Sequence of chain 1.A:
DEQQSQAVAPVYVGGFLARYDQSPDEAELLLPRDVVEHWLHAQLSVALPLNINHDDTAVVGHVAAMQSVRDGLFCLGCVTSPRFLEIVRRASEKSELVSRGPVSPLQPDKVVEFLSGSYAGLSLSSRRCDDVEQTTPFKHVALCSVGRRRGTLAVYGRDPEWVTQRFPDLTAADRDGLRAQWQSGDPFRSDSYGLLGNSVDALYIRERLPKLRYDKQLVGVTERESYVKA

Binding-site contacts:
Ligand atom O2 contacts residue LEU133 of chain 1.A at 3.6 Å (h-bond).
Ligand atom C311 contacts residue VAL163 of chain 1.A at 3.3 Å (hydrophobic).
Ligand atom O contacts residue ARG136 of chain 1.A at 3.2 Å.
Ligand atom C9 contacts residue VAL163 of chain 1.A at 3.1 Å (hydrophobic).
Ligand atom N3 contacts residue SER132 of chain 1.A at 2.6 Å (h-bond).
Ligand atom CE1 contacts residue HIS63 of chain 1.A at 3.5 Å.
Ligand atom O11 contacts residue HIS63 of chain 1.A at 2.8 Å (h-bond).
Ligand atom CB4 contacts residue ARG165 of chain 1.A at 3.6 Å.
Ligand atom C4 contacts residue SER132 of chain 1.A at 1.4 Å.
Ligand atom CA4 contacts residue SER132 of chain 1.A at 2.4 Å.
Ligand atom O2 contacts residue SER135 of chain 1.A at 3.2 Å (h-bond).
Ligand atom CB3 contacts residue HIS63 of chain 1.A at 3.4 Å.
Ligand atom O11 contacts residue SER132 of chain 1.A at 3.0 Å (h-bond).
Ligand atom CG2 contacts residue SER135 of chain 1.A at 3.5 Å.
Ligand atom N1 contacts residue SER135 of chain 1.A at 2.7 Å (h-bond).
Ligand atom N3 contacts residue LEU133 of chain 1.A at 3.1 Å (h-bond).
Ligand atom CB4 contacts residue ARG166 of chain 1.A at 3.5 Å.
Ligand atom C311 contacts residue ASN62 of chain 1.A at 3.5 Å.
Ligand atom O2 contacts residue SER134 of chain 1.A at 3.5 Å.
Ligand atom O4 contacts residue GLY164 of chain 1.A at 3.4 Å.
Ligand atom CB contacts residue ARG137 of chain 1.A at 3.1 Å.
Ligand atom O4 contacts residue SER132 of chain 1.A at 2.3 Å (h-bond).
Ligand atom CG31 contacts residue ARG137 of chain 1.A at 3.2 Å.
Ligand atom CA3 contacts residue LEU133 of chain 1.A at 3.5 Å (hydrophobic).
Ligand atom OD1 contacts residue SER134 of chain 1.A at 2.7 Å (h-bond).
Ligand atom O3 contacts residue ARG165 of chain 1.A at 3.3 Å (salt-bridge).
Ligand atom O4 contacts residue ARG165 of chain 1.A at 2.9 Å (salt-bridge).
Ligand atom CG2 contacts residue SER134 of chain 1.A at 3.4 Å.
Ligand atom N21 contacts residue SER132 of chain 1.A at 3.4 Å (h-bond).
Ligand atom CB4 contacts residue SER132 of chain 1.A at 3.1 Å.
Ligand atom CA1 contacts residue SER135 of chain 1.A at 3.4 Å.
Ligand atom C1 contacts residue SER135 of chain 1.A at 3.5 Å.
Ligand atom CA4 contacts residue ARG165 of chain 1.A at 3.6 Å.
Ligand atom CG21 contacts residue GLU31 of chain 1.A at 3.4 Å.
Ligand atom O contacts residue ARG137 of chain 1.A at 2.7 Å (salt-bridge).
Ligand atom C11 contacts residue SER132 of chain 1.A at 2.4 Å.
Ligand atom C311 contacts residue CYS161 of chain 1.A at 3.4 Å (hydrophobic).
Ligand atom CG11 contacts residue SER135 of chain 1.A at 3.3 Å.
Ligand atom C32 contacts residue ILE231 of chain 1.A at 3.3 Å (hydrophobic).
Ligand atom C11 contacts residue HIS63 of chain 1.A at 3.4 Å.

A protein and the small-molecule ligand that binds it are described below.
Small molecule (SMILES): CC[C@@H](NC(=O)[C@@H](O)[C@H](C)NC(=O)[C@H](CC(=O)N(C)C)NC(=O)[C@@H](NC(=O)[C@@H](NC(=O)CCCCCN)C(C)(C)C)C(C)(C)C)c1ccccc1